Binding-site contacts:
Ligand atom O7 contacts residue ASN70 of chain 1.A at 3.8 Å.
Ligand atom C7 contacts residue ASN70 of chain 1.A at 3.6 Å.
Ligand atom C1 contacts residue ASN70 of chain 1.A at 1.4 Å.
Ligand atom C4 contacts residue ASN70 of chain 1.A at 4.3 Å.
Ligand atom N2 contacts residue ASN70 of chain 1.A at 3.0 Å (h-bond).
Ligand atom C2 contacts residue ASN70 of chain 1.A at 2.5 Å.
Ligand atom C5 contacts residue ASN70 of chain 1.A at 3.7 Å.
Ligand atom O5 contacts residue ASN70 of chain 1.A at 2.5 Å (h-bond).
Ligand atom C3 contacts residue ASN70 of chain 1.A at 3.8 Å.

Sequence of chain 1.A:
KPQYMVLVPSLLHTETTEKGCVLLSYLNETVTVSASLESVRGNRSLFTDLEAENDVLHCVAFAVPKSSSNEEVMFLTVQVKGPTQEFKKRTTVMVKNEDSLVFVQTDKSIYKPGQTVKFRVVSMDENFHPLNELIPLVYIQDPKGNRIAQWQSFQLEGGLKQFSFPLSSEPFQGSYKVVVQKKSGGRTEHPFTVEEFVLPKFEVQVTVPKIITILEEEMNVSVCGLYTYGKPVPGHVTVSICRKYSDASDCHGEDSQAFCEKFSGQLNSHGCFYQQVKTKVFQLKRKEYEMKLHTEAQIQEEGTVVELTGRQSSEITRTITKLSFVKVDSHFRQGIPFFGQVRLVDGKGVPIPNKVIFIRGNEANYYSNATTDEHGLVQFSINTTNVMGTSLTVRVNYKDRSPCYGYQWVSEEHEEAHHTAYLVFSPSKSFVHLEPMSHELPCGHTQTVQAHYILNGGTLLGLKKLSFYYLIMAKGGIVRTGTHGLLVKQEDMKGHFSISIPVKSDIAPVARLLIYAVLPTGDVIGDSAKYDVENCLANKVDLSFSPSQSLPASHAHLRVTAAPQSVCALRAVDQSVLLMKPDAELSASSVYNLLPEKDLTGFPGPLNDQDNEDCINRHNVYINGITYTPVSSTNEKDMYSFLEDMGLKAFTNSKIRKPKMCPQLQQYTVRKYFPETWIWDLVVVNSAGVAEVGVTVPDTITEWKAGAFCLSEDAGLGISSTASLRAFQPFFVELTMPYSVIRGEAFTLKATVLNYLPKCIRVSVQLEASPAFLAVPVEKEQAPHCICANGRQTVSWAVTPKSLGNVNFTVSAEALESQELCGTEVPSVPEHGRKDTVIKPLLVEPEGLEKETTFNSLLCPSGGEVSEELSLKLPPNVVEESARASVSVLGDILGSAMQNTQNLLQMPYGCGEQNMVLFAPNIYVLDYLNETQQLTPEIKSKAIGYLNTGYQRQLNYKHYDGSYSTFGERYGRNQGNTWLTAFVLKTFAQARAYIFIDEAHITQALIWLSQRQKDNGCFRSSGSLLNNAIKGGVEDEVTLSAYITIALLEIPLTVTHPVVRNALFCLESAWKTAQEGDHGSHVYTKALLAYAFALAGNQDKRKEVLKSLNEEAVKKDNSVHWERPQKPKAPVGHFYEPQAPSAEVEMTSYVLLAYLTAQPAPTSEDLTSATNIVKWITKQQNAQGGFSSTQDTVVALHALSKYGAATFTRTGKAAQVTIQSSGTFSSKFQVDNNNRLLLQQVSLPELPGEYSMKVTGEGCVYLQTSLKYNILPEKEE

The small molecule below binds the protein below.
Small molecule (SMILES): CC(=O)N[C@@H]1[C@@H](O)[C@H](O)[C@@H](CO)O[C@H]1O